This protein binds this small molecule.
Small molecule (SMILES): CC(=O)N[C@@H]1[C@@H](O)[C@H](O)[C@@H](CO)O[C@H]1O

Binding-site contacts:
Ligand atom N2 contacts residue ASN19 of chain 1.A at 2.9 Å (h-bond).
Ligand atom O5 contacts residue ASN19 of chain 1.A at 2.3 Å (h-bond).
Ligand atom C3 contacts residue ASN19 of chain 1.A at 3.8 Å.
Ligand atom O5 contacts residue GLU133 of chain 1.A at 4.4 Å.
Ligand atom C4 contacts residue ASN19 of chain 1.A at 4.2 Å.
Ligand atom C5 contacts residue VAL22 of chain 1.A at 4.4 Å (hydrophobic).
Ligand atom O7 contacts residue ASN19 of chain 1.A at 3.7 Å.
Ligand atom C7 contacts residue ASN19 of chain 1.A at 3.5 Å.
Ligand atom O7 contacts residue ARG136 of chain 1.A at 3.7 Å.
Ligand atom C1 contacts residue ASN19 of chain 1.A at 1.4 Å.
Ligand atom C1 contacts residue VAL22 of chain 1.A at 4.3 Å (hydrophobic).
Ligand atom O5 contacts residue VAL22 of chain 1.A at 3.5 Å.
Ligand atom C5 contacts residue ASN19 of chain 1.A at 3.6 Å.
Ligand atom C2 contacts residue ASN19 of chain 1.A at 2.4 Å.
Ligand atom O6 contacts residue VAL22 of chain 1.A at 4.0 Å.
Ligand atom C6 contacts residue VAL22 of chain 1.A at 4.1 Å (hydrophobic).
Ligand atom O6 contacts residue LEU129 of chain 1.A at 4.1 Å.

Sequence of chain 1.A:
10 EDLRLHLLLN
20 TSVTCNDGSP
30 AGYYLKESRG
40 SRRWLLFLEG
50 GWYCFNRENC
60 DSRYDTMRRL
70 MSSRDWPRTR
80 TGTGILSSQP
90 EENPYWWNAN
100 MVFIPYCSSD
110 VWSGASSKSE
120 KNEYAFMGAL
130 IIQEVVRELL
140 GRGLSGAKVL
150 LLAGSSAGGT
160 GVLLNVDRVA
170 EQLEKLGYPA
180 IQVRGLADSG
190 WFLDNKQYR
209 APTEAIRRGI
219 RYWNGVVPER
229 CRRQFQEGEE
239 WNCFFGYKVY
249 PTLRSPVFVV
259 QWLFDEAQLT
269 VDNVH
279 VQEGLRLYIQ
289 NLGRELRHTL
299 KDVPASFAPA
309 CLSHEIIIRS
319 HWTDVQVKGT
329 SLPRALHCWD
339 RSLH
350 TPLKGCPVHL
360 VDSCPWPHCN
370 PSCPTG